Binding-site contacts:
Ligand atom N2 contacts residue ASN688 of chain 1.B at 2.9 Å (h-bond).
Ligand atom O5 contacts residue ASN688 of chain 1.B at 2.4 Å (h-bond).
Ligand atom C3 contacts residue ASN688 of chain 1.B at 3.8 Å.
Ligand atom C7 contacts residue ASN688 of chain 1.B at 3.6 Å.
Ligand atom O7 contacts residue ASN688 of chain 1.B at 3.9 Å.
Ligand atom C4 contacts residue ASN688 of chain 1.B at 4.2 Å.
Ligand atom C2 contacts residue ASN688 of chain 1.B at 2.5 Å.
Ligand atom C1 contacts residue ASN688 of chain 1.B at 1.4 Å.
Ligand atom C5 contacts residue ASN688 of chain 1.B at 3.7 Å.
Ligand atom C8 contacts residue ASN688 of chain 1.B at 4.5 Å.
Ligand atom C8 contacts residue HIS686 of chain 1.B at 4.0 Å.

Sequence of chain 1.B:
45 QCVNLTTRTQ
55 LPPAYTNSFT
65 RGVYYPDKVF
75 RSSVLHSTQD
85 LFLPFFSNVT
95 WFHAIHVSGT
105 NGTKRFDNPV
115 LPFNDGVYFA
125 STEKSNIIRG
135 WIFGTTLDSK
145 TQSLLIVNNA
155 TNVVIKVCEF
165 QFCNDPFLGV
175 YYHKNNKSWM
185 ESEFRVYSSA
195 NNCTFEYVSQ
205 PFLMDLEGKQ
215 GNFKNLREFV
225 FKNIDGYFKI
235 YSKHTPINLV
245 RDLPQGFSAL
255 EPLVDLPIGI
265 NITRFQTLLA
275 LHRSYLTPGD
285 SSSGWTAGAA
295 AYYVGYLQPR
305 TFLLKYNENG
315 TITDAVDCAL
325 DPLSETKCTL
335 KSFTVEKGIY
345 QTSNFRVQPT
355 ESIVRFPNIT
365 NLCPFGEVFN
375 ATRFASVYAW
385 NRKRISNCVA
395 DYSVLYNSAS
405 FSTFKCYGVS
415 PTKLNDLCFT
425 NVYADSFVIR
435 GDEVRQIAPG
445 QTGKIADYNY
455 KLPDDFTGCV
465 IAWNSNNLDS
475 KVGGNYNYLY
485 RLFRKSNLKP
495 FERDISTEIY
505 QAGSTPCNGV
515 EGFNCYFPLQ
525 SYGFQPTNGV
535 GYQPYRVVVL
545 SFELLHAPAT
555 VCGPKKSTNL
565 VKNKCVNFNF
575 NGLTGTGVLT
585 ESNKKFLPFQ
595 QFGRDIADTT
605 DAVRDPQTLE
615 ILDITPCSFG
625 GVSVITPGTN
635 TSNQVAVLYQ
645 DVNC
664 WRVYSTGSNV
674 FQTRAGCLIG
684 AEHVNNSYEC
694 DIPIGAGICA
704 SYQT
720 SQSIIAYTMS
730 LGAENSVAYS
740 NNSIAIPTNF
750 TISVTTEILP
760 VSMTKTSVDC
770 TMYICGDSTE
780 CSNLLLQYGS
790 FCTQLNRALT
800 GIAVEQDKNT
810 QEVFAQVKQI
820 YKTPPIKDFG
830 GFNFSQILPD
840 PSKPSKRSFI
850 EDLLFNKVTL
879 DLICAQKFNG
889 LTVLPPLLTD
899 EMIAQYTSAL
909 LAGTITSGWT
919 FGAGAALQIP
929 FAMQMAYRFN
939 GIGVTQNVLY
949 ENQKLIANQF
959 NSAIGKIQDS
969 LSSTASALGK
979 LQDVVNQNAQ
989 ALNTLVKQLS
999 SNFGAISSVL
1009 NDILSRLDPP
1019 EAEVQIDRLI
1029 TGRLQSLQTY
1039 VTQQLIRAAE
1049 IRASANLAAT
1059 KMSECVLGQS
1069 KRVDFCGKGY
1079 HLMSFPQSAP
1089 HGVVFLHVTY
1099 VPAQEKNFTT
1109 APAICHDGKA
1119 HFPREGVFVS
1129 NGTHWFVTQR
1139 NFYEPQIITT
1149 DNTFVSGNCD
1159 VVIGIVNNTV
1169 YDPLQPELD

This protein binds this small molecule.
Small molecule (SMILES): CC(=O)N[C@@H]1[C@@H](O)[C@H](O)[C@@H](CO)O[C@H]1O